Sequence of chain 2.A:
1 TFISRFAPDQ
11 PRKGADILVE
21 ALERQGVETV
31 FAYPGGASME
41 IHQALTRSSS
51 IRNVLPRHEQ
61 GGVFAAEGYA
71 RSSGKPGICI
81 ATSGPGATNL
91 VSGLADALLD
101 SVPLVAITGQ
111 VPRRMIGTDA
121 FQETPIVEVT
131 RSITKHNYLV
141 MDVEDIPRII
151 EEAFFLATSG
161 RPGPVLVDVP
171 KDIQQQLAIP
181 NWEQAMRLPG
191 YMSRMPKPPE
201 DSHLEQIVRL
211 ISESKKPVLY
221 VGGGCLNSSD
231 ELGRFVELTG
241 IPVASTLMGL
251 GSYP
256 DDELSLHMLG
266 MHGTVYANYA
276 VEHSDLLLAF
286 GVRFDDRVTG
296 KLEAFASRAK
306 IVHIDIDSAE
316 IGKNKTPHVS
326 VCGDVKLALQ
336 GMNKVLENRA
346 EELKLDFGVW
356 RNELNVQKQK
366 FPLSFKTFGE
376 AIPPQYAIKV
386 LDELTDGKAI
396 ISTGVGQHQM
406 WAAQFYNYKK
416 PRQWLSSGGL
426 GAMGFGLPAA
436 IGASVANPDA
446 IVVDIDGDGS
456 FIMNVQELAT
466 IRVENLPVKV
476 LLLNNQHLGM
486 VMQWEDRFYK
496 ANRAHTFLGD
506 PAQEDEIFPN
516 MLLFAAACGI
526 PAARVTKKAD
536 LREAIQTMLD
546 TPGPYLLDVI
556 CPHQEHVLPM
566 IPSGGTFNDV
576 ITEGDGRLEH

Sequence of chain 3.A:
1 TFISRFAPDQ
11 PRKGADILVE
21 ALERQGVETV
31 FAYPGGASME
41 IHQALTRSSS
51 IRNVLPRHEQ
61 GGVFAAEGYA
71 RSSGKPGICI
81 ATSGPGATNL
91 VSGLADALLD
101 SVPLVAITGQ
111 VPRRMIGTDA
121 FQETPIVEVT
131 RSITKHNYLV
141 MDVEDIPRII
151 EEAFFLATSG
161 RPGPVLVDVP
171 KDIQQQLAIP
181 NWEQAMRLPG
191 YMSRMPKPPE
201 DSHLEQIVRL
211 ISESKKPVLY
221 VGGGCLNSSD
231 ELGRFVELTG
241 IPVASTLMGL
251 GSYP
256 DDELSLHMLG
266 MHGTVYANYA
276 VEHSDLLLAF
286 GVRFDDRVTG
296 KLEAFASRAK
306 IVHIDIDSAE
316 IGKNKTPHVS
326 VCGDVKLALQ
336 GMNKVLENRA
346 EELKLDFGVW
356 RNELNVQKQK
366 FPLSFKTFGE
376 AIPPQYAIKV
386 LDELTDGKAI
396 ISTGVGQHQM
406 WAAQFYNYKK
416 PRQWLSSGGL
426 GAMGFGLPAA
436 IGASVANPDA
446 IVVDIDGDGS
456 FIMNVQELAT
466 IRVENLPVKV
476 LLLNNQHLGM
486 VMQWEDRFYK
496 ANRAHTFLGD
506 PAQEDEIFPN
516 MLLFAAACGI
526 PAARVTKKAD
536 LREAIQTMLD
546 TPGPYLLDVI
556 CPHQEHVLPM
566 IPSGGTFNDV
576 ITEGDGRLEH

Binding-site contacts:
Ligand atom O06 contacts residue LYS171 of chain 2.A at 3.2 Å.
Ligand atom C09 contacts residue GLY36 of chain 2.A at 3.9 Å.
Ligand atom O16 contacts residue MET485 of chain 3.A at 3.2 Å.
Ligand atom O12 contacts residue MET266 of chain 3.A at 3.7 Å.
Ligand atom C04 contacts residue ARG292 of chain 3.A at 3.3 Å.
Ligand atom C14 contacts residue TRP489 of chain 3.A at 3.5 Å (hydrophobic).
Ligand atom C15 contacts residue TRP489 of chain 3.A at 3.3 Å (hydrophobic).
Ligand atom C17 contacts residue GLY36 of chain 2.A at 3.8 Å.
Ligand atom O16 contacts residue TRP489 of chain 3.A at 3.2 Å (h-bond).
Ligand atom C21 contacts residue ARG292 of chain 3.A at 3.9 Å.
Ligand atom C21 contacts residue VAL111 of chain 2.A at 3.7 Å (hydrophobic).
Ligand atom C11 contacts residue PHE121 of chain 2.A at 3.4 Å (hydrophobic).
Ligand atom C20 contacts residue PHE121 of chain 2.A at 3.1 Å (hydrophobic).
Ligand atom S08 contacts residue GLY36 of chain 2.A at 3.6 Å.
Ligand atom N10 contacts residue PHE121 of chain 2.A at 3.6 Å.
Ligand atom O05 contacts residue TRP489 of chain 3.A at 3.9 Å.
Ligand atom C11 contacts residue TRP489 of chain 3.A at 3.5 Å (hydrophobic).
Ligand atom C13 contacts residue FAD1 of chain 3.C at 3.4 Å.
Ligand atom C02 contacts residue ARG292 of chain 3.A at 3.1 Å.
Ligand atom S08 contacts residue TRP489 of chain 3.A at 3.7 Å.
Ligand atom C13 contacts residue MET266 of chain 3.A at 3.9 Å (hydrophobic).
Ligand atom N18 contacts residue TRP489 of chain 3.A at 3.4 Å.
Ligand atom O05 contacts residue ARG292 of chain 3.A at 2.6 Å (salt-bridge).
Ligand atom O12 contacts residue ARG292 of chain 3.A at 2.9 Å (salt-bridge).
Ligand atom CL01 contacts residue PRO112 of chain 2.A at 3.5 Å.
Ligand atom N10 contacts residue TRP489 of chain 3.A at 3.5 Å.
Ligand atom C09 contacts residue TRP489 of chain 3.A at 3.3 Å (hydrophobic).
Ligand atom N18 contacts residue GLY36 of chain 2.A at 3.5 Å.
Ligand atom C04 contacts residue SER568 of chain 3.A at 3.3 Å.
Ligand atom C21 contacts residue PHE121 of chain 2.A at 3.2 Å (hydrophobic).
Ligand atom C03 contacts residue ARG292 of chain 3.A at 3.2 Å.
Ligand atom CL01 contacts residue MET115 of chain 2.A at 3.5 Å.
Ligand atom C13 contacts residue ARG292 of chain 3.A at 3.8 Å.
Ligand atom O06 contacts residue SER568 of chain 3.A at 3.6 Å (h-bond).
Ligand atom C13 contacts residue PHE121 of chain 2.A at 3.5 Å (hydrophobic).
Ligand atom O05 contacts residue SER568 of chain 3.A at 2.4 Å (h-bond).
Ligand atom CL01 contacts residue ARG292 of chain 3.A at 3.3 Å.
Ligand atom C19 contacts residue PHE121 of chain 2.A at 3.7 Å (hydrophobic).
Ligand atom O12 contacts residue PHE121 of chain 2.A at 3.3 Å.
Ligand atom C17 contacts residue VAL486 of chain 3.A at 3.9 Å (hydrophobic).

The protein below binds the small molecule below.
Small molecule (SMILES): COc1cc(OC)nc(Sc2cccc(Cl)c2C(=O)O)n1